A protein and the small-molecule ligand that binds it are described below.
Small molecule (SMILES): NC[C@@H]1O[C@H](O[C@H]2[C@@H](O)[C@H](O[C@@H]3[C@@H](O)[C@H](N)C[C@H](N)[C@H]3O[C@H]3O[C@H](CO)[C@@H](O)[C@H](O)[C@H]3N)O[C@@H]2CO)[C@H](N)[C@@H](O)[C@@H]1O

Binding-site contacts:
Ligand atom N12 contacts residue GLU81 of chain 1.D at 4.3 Å.
Ligand atom C61 contacts residue LYS84 of chain 1.D at 3.8 Å.
Ligand atom C22 contacts residue GLU81 of chain 1.D at 3.9 Å.
Ligand atom O61 contacts residue LYS84 of chain 1.D at 2.9 Å (salt-bridge).
Ligand atom O34 contacts residue MG1 of chain 1.QB at 4.0 Å.
Ligand atom N32 contacts residue GLU81 of chain 1.D at 3.7 Å.

Sequence of chain 1.D:
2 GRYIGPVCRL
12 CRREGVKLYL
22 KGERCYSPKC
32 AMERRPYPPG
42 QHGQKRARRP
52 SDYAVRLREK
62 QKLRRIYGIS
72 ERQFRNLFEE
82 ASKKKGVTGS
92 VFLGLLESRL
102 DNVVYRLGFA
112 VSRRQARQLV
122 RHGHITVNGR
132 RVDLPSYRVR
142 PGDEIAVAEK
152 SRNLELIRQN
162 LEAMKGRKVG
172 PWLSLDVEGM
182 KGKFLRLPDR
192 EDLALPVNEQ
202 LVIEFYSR